Binding-site contacts:
Ligand atom O5 contacts residue ILE166 of chain 1.A at 3.8 Å.
Ligand atom N9 contacts residue ILE166 of chain 1.A at 3.9 Å.
Ligand atom O9A contacts residue LEU24 of chain 2.A at 4.0 Å.
Ligand atom C10 contacts residue TYR162 of chain 1.A at 4.2 Å (hydrophobic).
Ligand atom C11 contacts residue ASN140 of chain 1.A at 3.7 Å.
Ligand atom C3 contacts residue PHE154 of chain 1.A at 4.2 Å (hydrophobic).
Ligand atom C10 contacts residue ILE166 of chain 1.A at 4.0 Å (hydrophobic).
Ligand atom C5 contacts residue PHE154 of chain 1.A at 3.8 Å (hydrophobic).
Ligand atom C7 contacts residue ILE166 of chain 1.A at 4.3 Å (hydrophobic).
Ligand atom C8 contacts residue ILE166 of chain 1.A at 4.0 Å (hydrophobic).
Ligand atom O9B contacts residue TYR162 of chain 1.A at 3.4 Å.
Ligand atom CL1 contacts residue ALA99 of chain 1.A at 3.9 Å.
Ligand atom C9 contacts residue LEU24 of chain 2.A at 4.2 Å (hydrophobic).
Ligand atom N9 contacts residue TYR162 of chain 1.A at 4.2 Å.
Ligand atom C4 contacts residue THR88 of chain 1.A at 3.9 Å.
Ligand atom CL1 contacts residue LEU128 of chain 1.A at 4.0 Å.
Ligand atom O2 contacts residue TYR20 of chain 2.A at 2.8 Å (h-bond).
Ligand atom O5 contacts residue ASN140 of chain 1.A at 3.4 Å.
Ligand atom CL1 contacts residue PHE129 of chain 1.A at 3.6 Å.
Ligand atom C1 contacts residue GLN86 of chain 1.A at 4.0 Å.
Ligand atom C1 contacts residue ASN140 of chain 1.A at 3.7 Å.
Ligand atom O9B contacts residue LEU24 of chain 2.A at 4.2 Å.
Ligand atom C10 contacts residue ASN140 of chain 1.A at 4.2 Å.
Ligand atom O9A contacts residue ILE166 of chain 1.A at 4.2 Å.
Ligand atom C9 contacts residue ILE166 of chain 1.A at 3.7 Å (hydrophobic).
Ligand atom O9A contacts residue VAL156 of chain 1.A at 3.3 Å.
Ligand atom C2 contacts residue ASN140 of chain 1.A at 4.3 Å.
Ligand atom C7 contacts residue PHE154 of chain 1.A at 4.0 Å (hydrophobic).
Ligand atom O4 contacts residue SER142 of chain 1.A at 3.6 Å.
Ligand atom C6 contacts residue ILE166 of chain 1.A at 3.9 Å (hydrophobic).
Ligand atom N9 contacts residue LEU24 of chain 2.A at 4.0 Å.
Ligand atom CL2 contacts residue PHE19 of chain 2.A at 4.2 Å.
Ligand atom C5 contacts residue ILE166 of chain 1.A at 3.9 Å (hydrophobic).
Ligand atom N2 contacts residue ASN140 of chain 1.A at 3.9 Å.
Ligand atom C11 contacts residue ILE166 of chain 1.A at 4.2 Å (hydrophobic).
Ligand atom O4 contacts residue PHE154 of chain 1.A at 3.5 Å.
Ligand atom C4 contacts residue SER142 of chain 1.A at 4.0 Å.
Ligand atom CL1 contacts residue TYR20 of chain 2.A at 3.9 Å.
Ligand atom C2 contacts residue TYR20 of chain 2.A at 3.6 Å (hydrophobic).
Ligand atom CL2 contacts residue PHE129 of chain 1.A at 4.0 Å.

This protein binds this small molecule.
Small molecule (SMILES): O=C(N[C@H](CO)[C@H](O)c1ccc([N+](=O)[O-])cc1)C(Cl)Cl

Sequence of chain 2.A:
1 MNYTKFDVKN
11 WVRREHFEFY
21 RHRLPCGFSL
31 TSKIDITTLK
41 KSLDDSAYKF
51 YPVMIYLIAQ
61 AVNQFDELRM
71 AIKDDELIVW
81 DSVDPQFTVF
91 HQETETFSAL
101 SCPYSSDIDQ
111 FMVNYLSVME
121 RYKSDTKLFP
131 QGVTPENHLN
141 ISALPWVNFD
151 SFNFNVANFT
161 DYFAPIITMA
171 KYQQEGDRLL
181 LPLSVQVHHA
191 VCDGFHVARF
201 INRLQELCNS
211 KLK

Sequence of chain 1.A:
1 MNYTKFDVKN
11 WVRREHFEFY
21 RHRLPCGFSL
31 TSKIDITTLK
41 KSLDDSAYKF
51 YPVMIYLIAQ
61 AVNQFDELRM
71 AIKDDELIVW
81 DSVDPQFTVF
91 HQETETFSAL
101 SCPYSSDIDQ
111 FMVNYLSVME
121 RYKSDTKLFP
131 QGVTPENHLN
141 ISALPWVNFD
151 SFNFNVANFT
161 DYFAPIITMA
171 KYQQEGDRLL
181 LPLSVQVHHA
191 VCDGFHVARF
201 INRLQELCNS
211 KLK